Binding-site contacts:
Ligand atom O6 contacts residue ASN418 of chain 1.G at 4.5 Å.
Ligand atom C6 contacts residue ASN442 of chain 1.G at 3.8 Å.
Ligand atom C8 contacts residue ASN442 of chain 1.G at 3.7 Å.
Ligand atom C1 contacts residue ASN442 of chain 1.G at 4.1 Å.
Ligand atom C8 contacts residue ASN418 of chain 1.G at 4.4 Å.
Ligand atom C5 contacts residue ASN418 of chain 1.G at 3.6 Å.
Ligand atom O6 contacts residue ASN442 of chain 1.G at 4.1 Å.
Ligand atom C4 contacts residue ASN418 of chain 1.G at 4.1 Å.
Ligand atom C5 contacts residue ASN442 of chain 1.G at 3.9 Å.
Ligand atom C7 contacts residue TYR394 of chain 1.G at 3.8 Å (hydrophobic).
Ligand atom O5 contacts residue ASN442 of chain 1.G at 3.6 Å.
Ligand atom C2 contacts residue ASN418 of chain 1.G at 2.4 Å.
Ligand atom O7 contacts residue TYR394 of chain 1.G at 4.2 Å.
Ligand atom C8 contacts residue HIS370 of chain 1.G at 4.0 Å.
Ligand atom O7 contacts residue ASN418 of chain 1.G at 3.4 Å (h-bond).
Ligand atom C1 contacts residue TYR394 of chain 1.G at 4.5 Å (hydrophobic).
Ligand atom C7 contacts residue ASN418 of chain 1.G at 3.3 Å.
Ligand atom O5 contacts residue ASN418 of chain 1.G at 2.3 Å (h-bond).
Ligand atom C3 contacts residue ASN418 of chain 1.G at 3.7 Å.
Ligand atom C8 contacts residue TYR394 of chain 1.G at 3.4 Å (hydrophobic).
Ligand atom C1 contacts residue ASN418 of chain 1.G at 1.4 Å.
Ligand atom N2 contacts residue TYR394 of chain 1.G at 4.1 Å.
Ligand atom N2 contacts residue ASN418 of chain 1.G at 2.8 Å (h-bond).

Sequence of chain 1.G:
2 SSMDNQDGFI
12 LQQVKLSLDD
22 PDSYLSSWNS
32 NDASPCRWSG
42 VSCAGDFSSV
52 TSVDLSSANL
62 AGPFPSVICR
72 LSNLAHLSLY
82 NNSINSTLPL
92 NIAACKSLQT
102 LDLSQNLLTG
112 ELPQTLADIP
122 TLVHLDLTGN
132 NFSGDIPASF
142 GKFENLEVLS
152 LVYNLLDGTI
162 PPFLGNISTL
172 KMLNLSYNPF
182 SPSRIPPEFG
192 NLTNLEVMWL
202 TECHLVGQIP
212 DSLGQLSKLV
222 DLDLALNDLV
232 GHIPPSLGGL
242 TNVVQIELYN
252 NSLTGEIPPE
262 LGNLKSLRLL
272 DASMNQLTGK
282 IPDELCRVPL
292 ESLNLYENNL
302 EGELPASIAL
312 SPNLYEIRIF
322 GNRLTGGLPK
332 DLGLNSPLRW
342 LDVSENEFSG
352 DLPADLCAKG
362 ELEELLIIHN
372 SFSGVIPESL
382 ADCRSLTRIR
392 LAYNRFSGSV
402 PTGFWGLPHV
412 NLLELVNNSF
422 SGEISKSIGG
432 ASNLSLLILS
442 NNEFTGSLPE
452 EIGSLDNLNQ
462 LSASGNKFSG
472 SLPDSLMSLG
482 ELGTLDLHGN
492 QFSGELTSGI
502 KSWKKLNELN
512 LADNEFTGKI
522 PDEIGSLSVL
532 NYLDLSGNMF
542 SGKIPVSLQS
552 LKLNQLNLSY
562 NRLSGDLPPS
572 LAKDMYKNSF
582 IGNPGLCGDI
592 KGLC

This small molecule binds to this protein.
Small molecule (SMILES): CC(=O)N[C@H]1[C@@H](O[C@H]2[C@H](O)[C@@H](NC(C)=O)CO[C@@H]2CO)O[C@H](CO)[C@@H](O)[C@@H]1O